Sequence of chain 1.D:
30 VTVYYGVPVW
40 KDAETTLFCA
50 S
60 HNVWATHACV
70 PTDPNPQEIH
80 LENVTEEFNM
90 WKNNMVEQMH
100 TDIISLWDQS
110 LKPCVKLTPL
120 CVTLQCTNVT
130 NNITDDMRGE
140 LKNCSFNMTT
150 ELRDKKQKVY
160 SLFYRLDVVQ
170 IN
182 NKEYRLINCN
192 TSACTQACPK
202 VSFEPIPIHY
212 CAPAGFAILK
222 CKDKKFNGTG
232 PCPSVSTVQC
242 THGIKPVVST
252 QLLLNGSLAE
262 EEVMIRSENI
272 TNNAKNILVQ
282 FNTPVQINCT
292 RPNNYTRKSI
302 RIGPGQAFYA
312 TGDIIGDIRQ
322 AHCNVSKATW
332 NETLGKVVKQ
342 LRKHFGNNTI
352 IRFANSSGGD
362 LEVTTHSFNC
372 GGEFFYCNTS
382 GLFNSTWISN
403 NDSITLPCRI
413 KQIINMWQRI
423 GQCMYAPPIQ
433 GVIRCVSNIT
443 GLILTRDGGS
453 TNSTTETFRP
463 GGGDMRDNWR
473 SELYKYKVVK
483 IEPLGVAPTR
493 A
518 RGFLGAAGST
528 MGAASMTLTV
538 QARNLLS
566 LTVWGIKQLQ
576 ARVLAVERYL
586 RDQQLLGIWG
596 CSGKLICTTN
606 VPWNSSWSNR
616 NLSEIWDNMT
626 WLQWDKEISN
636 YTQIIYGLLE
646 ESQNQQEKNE

Binding-site contacts:
Ligand atom N2 contacts residue ASN440 of chain 1.D at 2.7 Å (h-bond).
Ligand atom C6 contacts residue VAL438 of chain 1.D at 4.3 Å (hydrophobic).
Ligand atom C7 contacts residue ASN440 of chain 1.D at 3.6 Å.
Ligand atom C8 contacts residue PRO285 of chain 1.D at 4.1 Å (hydrophobic).
Ligand atom C8 contacts residue LEU259 of chain 1.D at 3.7 Å (hydrophobic).
Ligand atom C3 contacts residue ASN440 of chain 1.D at 3.6 Å.
Ligand atom C6 contacts residue NAG2 of chain 1.R at 4.3 Å.
Ligand atom O6 contacts residue NAG2 of chain 1.R at 3.9 Å.
Ligand atom O5 contacts residue ASN440 of chain 1.D at 2.5 Å (h-bond).
Ligand atom C1 contacts residue ASN440 of chain 1.D at 1.4 Å.
Ligand atom C5 contacts residue ASN440 of chain 1.D at 3.7 Å.
Ligand atom O7 contacts residue ASN440 of chain 1.D at 4.2 Å.
Ligand atom C6 contacts residue NAG1 of chain 1.R at 4.1 Å.
Ligand atom C4 contacts residue ASN440 of chain 1.D at 4.1 Å.
Ligand atom C6 contacts residue ASN440 of chain 1.D at 4.3 Å.
Ligand atom O7 contacts residue PRO285 of chain 1.D at 3.9 Å.
Ligand atom C7 contacts residue PRO285 of chain 1.D at 4.2 Å (hydrophobic).
Ligand atom O6 contacts residue NAG1 of chain 1.R at 4.3 Å.
Ligand atom C2 contacts residue ASN440 of chain 1.D at 2.4 Å.

A small-molecule ligand and the protein it binds are described below.
Small molecule (SMILES): CC(=O)N[C@@H]1[C@@H](O)[C@H](O)[C@@H](CO)O[C@H]1O